Binding-site contacts:
Ligand atom C22 contacts residue SER668 of chain 1.C at 3.7 Å.
Ligand atom C19 contacts residue HIS362 of chain 1.C at 3.6 Å.
Ligand atom C14 contacts residue TYR669 of chain 1.C at 3.7 Å (hydrophobic).
Ligand atom C11 contacts residue ARG525 of chain 1.C at 3.7 Å.
Ligand atom C20 contacts residue TYR669 of chain 1.C at 3.6 Å (hydrophobic).
Ligand atom C25 contacts residue ARG674 of chain 1.C at 4.0 Å.
Ligand atom C03 contacts residue GLU428 of chain 1.C at 3.8 Å.
Ligand atom C09 contacts residue ARG525 of chain 1.C at 3.5 Å.
Ligand atom C22 contacts residue ARG674 of chain 1.C at 3.5 Å.
Ligand atom N23 contacts residue SER668 of chain 1.C at 3.8 Å.
Ligand atom C18 contacts residue TYR669 of chain 1.C at 4.0 Å (hydrophobic).
Ligand atom C21 contacts residue ARG674 of chain 1.C at 3.9 Å.
Ligand atom N23 contacts residue ARG674 of chain 1.C at 3.5 Å.
Ligand atom N23 contacts residue LYS358 of chain 1.C at 3.5 Å.
Ligand atom C04 contacts residue GLU428 of chain 1.C at 4.0 Å.
Ligand atom C08 contacts residue TYR528 of chain 1.C at 3.9 Å (hydrophobic).
Ligand atom C21 contacts residue SER668 of chain 1.C at 4.1 Å.
Ligand atom C24 contacts residue ARG674 of chain 1.C at 3.5 Å.
Ligand atom C21 contacts residue TYR669 of chain 1.C at 3.5 Å (hydrophobic).
Ligand atom C19 contacts residue TYR669 of chain 1.C at 4.1 Å (hydrophobic).
Ligand atom C22 contacts residue TYR669 of chain 1.C at 3.7 Å (hydrophobic).
Ligand atom N01 contacts residue GLU425 of chain 1.C at 3.1 Å (salt-bridge).
Ligand atom C11 contacts residue TYR528 of chain 1.C at 3.8 Å (hydrophobic).
Ligand atom C10 contacts residue ARG525 of chain 1.C at 3.7 Å.
Ligand atom N23 contacts residue TYR669 of chain 1.C at 4.0 Å.
Ligand atom C10 contacts residue TYR528 of chain 1.C at 3.8 Å (hydrophobic).
Ligand atom C20 contacts residue HIS362 of chain 1.C at 3.4 Å.
Ligand atom C13 contacts residue ILE529 of chain 1.C at 3.6 Å (hydrophobic).
Ligand atom C24 contacts residue TYR669 of chain 1.C at 3.8 Å (hydrophobic).
Ligand atom C24 contacts residue SER668 of chain 1.C at 3.5 Å.
Ligand atom C03 contacts residue GLU425 of chain 1.C at 4.1 Å.
Ligand atom C25 contacts residue SER668 of chain 1.C at 4.0 Å.
Ligand atom C12 contacts residue ILE529 of chain 1.C at 3.6 Å (hydrophobic).
Ligand atom N01 contacts residue TYR528 of chain 1.C at 3.9 Å.
Ligand atom C12 contacts residue HIS362 of chain 1.C at 4.0 Å.
Ligand atom C02 contacts residue GLU425 of chain 1.C at 3.3 Å.
Ligand atom C13 contacts residue HIS362 of chain 1.C at 3.5 Å.
Ligand atom C06 contacts residue TYR528 of chain 1.C at 3.9 Å (hydrophobic).
Ligand atom C09 contacts residue TYR528 of chain 1.C at 3.7 Å (hydrophobic).
Ligand atom C14 contacts residue HIS362 of chain 1.C at 3.8 Å.

The small molecule below binds the protein below.
Small molecule (SMILES): N#Cc1ccc(O[C@@H]2c3ccccc3C[C@H]2N2CCC[C@@H](N)C2)cc1

Sequence of chain 1.C:
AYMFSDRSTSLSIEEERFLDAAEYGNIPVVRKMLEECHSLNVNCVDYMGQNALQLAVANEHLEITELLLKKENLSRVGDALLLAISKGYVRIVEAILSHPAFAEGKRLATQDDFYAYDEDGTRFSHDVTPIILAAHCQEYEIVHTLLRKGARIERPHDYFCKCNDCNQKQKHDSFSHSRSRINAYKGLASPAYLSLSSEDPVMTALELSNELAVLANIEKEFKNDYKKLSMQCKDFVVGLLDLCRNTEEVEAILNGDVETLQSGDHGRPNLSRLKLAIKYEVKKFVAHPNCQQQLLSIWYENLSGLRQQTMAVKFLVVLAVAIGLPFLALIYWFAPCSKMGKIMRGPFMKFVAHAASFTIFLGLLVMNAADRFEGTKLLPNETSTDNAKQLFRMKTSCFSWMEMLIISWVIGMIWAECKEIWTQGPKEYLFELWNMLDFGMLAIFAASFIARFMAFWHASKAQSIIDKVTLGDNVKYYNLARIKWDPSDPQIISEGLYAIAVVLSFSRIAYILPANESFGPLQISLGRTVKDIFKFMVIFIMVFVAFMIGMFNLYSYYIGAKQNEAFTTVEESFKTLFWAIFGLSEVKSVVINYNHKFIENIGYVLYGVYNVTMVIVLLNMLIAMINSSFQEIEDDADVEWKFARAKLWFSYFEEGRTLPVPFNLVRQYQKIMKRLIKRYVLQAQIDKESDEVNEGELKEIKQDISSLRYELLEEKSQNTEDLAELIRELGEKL